Binding-site contacts:
Ligand atom C10 contacts residue PHE724 of chain 1.A at 3.6 Å (hydrophobic).
Ligand atom O02 contacts residue PHE724 of chain 1.A at 3.2 Å.
Ligand atom S02 contacts residue ALA983 of chain 1.A at 3.9 Å.
Ligand atom N04 contacts residue JJI1 of chain 1.B at 3.5 Å.
Ligand atom S03 contacts residue PHE979 of chain 1.A at 3.3 Å.
Ligand atom S01 contacts residue ILE336 of chain 1.A at 3.6 Å.
Ligand atom C08 contacts residue JJI1 of chain 1.B at 3.4 Å.
Ligand atom S02 contacts residue PHE979 of chain 1.A at 3.9 Å.
Ligand atom N03 contacts residue JJI1 of chain 1.B at 3.9 Å.
Ligand atom C18 contacts residue JJI1 of chain 1.B at 4.0 Å.
Ligand atom O03 contacts residue MET68 of chain 1.A at 3.8 Å.
Ligand atom C01 contacts residue ILE336 of chain 1.A at 3.3 Å (hydrophobic).
Ligand atom C16 contacts residue JJI1 of chain 1.B at 3.4 Å.
Ligand atom C18 contacts residue ILE336 of chain 1.A at 3.5 Å (hydrophobic).
Ligand atom C17 contacts residue PHE332 of chain 1.A at 3.9 Å (hydrophobic).
Ligand atom C04 contacts residue PHE339 of chain 1.A at 3.5 Å (hydrophobic).
Ligand atom C12 contacts residue PHE979 of chain 1.A at 3.6 Å (hydrophobic).
Ligand atom S04 contacts residue JJI1 of chain 1.B at 3.6 Å.
Ligand atom C17 contacts residue TYR306 of chain 1.A at 2.9 Å (hydrophobic).
Ligand atom C10 contacts residue PHE979 of chain 1.A at 3.5 Å (hydrophobic).
Ligand atom O02 contacts residue PHE979 of chain 1.A at 3.2 Å.
Ligand atom O02 contacts residue SER975 of chain 1.A at 3.8 Å.
Ligand atom C09 contacts residue JJI1 of chain 1.B at 3.2 Å.
Ligand atom S01 contacts residue PHE339 of chain 1.A at 3.2 Å.
Ligand atom C18 contacts residue CYS335 of chain 1.A at 3.3 Å (hydrophobic).
Ligand atom C07 contacts residue JJI1 of chain 1.B at 3.6 Å.
Ligand atom N06 contacts residue PHE979 of chain 1.A at 3.9 Å.
Ligand atom S02 contacts residue JJI1 of chain 1.B at 3.4 Å (h-bond).
Ligand atom S04 contacts residue CYS335 of chain 1.A at 2.2 Å (h-bond).
Ligand atom O01 contacts residue MET982 of chain 1.A at 3.7 Å.
Ligand atom C10 contacts residue JJI1 of chain 1.B at 3.8 Å.
Ligand atom N05 contacts residue JJI1 of chain 1.B at 3.3 Å (h-bond).
Ligand atom C17 contacts residue PHE724 of chain 1.A at 3.6 Å (hydrophobic).
Ligand atom O01 contacts residue GLN986 of chain 1.A at 3.2 Å (h-bond).
Ligand atom N02 contacts residue JJI1 of chain 1.B at 3.8 Å.
Ligand atom C02 contacts residue ILE336 of chain 1.A at 3.9 Å (hydrophobic).
Ligand atom C14 contacts residue PHE979 of chain 1.A at 3.8 Å (hydrophobic).
Ligand atom C08 contacts residue PHE979 of chain 1.A at 3.9 Å (hydrophobic).
Ligand atom C09 contacts residue PHE979 of chain 1.A at 3.7 Å (hydrophobic).
Ligand atom N05 contacts residue PHE979 of chain 1.A at 4.0 Å.

This small molecule binds to this protein.
Small molecule (SMILES): C[C@@H]1NC(=O)c2csc(n2)[C@H](CS)NC(=O)c2csc(n2)[C@H](C)NC(=O)c2csc1n2

Sequence of chain 1.A:
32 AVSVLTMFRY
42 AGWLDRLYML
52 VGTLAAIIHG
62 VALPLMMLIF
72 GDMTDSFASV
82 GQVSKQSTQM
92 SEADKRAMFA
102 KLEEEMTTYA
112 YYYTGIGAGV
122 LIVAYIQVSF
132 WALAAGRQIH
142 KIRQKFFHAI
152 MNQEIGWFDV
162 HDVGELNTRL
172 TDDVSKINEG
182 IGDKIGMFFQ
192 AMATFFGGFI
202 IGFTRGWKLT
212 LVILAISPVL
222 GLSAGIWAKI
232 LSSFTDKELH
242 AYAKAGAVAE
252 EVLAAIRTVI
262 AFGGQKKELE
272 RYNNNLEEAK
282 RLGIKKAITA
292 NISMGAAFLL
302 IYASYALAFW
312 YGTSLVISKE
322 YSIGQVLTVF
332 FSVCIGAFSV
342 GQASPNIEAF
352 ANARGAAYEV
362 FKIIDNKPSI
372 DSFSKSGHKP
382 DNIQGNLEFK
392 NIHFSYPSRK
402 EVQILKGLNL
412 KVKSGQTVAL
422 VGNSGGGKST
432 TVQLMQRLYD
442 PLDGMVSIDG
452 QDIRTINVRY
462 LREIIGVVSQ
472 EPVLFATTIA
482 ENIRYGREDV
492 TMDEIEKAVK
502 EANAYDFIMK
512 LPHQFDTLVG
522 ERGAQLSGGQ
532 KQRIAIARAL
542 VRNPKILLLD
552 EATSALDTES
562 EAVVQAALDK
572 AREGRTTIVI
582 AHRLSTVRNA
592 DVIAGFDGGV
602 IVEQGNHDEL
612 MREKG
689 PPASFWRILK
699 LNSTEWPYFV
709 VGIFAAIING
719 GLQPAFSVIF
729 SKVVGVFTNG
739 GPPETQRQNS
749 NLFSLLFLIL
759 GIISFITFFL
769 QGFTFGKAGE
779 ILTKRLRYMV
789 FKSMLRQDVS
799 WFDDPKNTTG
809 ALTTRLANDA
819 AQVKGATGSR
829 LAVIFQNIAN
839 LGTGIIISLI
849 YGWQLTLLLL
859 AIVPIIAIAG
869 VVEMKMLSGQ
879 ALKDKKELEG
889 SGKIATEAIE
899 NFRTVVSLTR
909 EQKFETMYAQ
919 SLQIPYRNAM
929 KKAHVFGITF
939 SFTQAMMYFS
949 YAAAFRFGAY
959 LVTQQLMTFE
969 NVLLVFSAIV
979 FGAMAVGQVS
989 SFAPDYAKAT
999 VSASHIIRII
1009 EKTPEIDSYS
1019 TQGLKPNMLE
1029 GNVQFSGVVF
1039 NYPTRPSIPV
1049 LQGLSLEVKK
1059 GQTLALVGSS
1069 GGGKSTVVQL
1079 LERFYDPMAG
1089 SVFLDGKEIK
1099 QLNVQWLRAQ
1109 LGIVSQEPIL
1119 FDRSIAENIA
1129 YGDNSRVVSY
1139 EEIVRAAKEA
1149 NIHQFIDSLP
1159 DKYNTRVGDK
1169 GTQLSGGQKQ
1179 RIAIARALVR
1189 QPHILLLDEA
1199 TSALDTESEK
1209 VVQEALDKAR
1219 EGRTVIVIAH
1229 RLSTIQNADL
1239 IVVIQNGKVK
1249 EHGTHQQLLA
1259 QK